Sequence of chain 35.G:
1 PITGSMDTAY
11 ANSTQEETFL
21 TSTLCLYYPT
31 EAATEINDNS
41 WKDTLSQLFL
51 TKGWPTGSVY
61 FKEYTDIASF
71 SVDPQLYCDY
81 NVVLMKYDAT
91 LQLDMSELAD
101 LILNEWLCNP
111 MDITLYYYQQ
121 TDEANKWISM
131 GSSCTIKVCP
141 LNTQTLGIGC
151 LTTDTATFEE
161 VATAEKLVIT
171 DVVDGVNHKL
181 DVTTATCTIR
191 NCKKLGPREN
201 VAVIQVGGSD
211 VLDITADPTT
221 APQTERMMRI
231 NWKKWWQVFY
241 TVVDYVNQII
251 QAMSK

Binding-site contacts:
Ligand atom N2 contacts residue ASN12 of chain 35.G at 3.8 Å.
Ligand atom C7 contacts residue ASN12 of chain 35.G at 3.9 Å.
Ligand atom C2 contacts residue ASN12 of chain 35.G at 3.3 Å.
Ligand atom C5 contacts residue ASN12 of chain 35.G at 4.1 Å.
Ligand atom O5 contacts residue ASN12 of chain 35.G at 2.7 Å (h-bond).
Ligand atom O7 contacts residue ASN12 of chain 35.G at 3.6 Å.
Ligand atom C1 contacts residue ASN12 of chain 35.G at 2.2 Å.

This protein binds this small molecule.
Small molecule (SMILES): CC(=O)N[C@H]1[C@H](O[C@H]2[C@H](O)[C@@H](NC(C)=O)CO[C@@H]2CO)O[C@H](CO)[C@@H](O)[C@@H]1O